This protein binds this small molecule.
Small molecule (SMILES): CC(=O)N[C@H]1[C@H](O[C@H]2[C@H](O)[C@@H](NC(C)=O)CO[C@@H]2CO)O[C@H](CO)[C@@H](O)[C@@H]1O

Binding-site contacts:
Ligand atom C1 contacts residue TRP149 of chain 1.B at 3.6 Å (hydrophobic).
Ligand atom N2 contacts residue ASN243 of chain 1.B at 2.8 Å (h-bond).
Ligand atom C7 contacts residue TRP149 of chain 1.B at 4.0 Å (hydrophobic).
Ligand atom C3 contacts residue TRP149 of chain 1.B at 3.9 Å (hydrophobic).
Ligand atom C1 contacts residue ASN243 of chain 1.B at 1.4 Å.
Ligand atom C7 contacts residue THR150 of chain 1.B at 4.4 Å.
Ligand atom O5 contacts residue ASN243 of chain 1.B at 2.4 Å (h-bond).
Ligand atom N2 contacts residue TRP149 of chain 1.B at 3.4 Å.
Ligand atom C2 contacts residue ASN243 of chain 1.B at 2.4 Å.
Ligand atom O7 contacts residue THR150 of chain 1.B at 3.5 Å.
Ligand atom C7 contacts residue ASN243 of chain 1.B at 3.2 Å.
Ligand atom C8 contacts residue ASN243 of chain 1.B at 4.4 Å.
Ligand atom O3 contacts residue TRP149 of chain 1.B at 4.4 Å.
Ligand atom O7 contacts residue ASN243 of chain 1.B at 3.3 Å (h-bond).
Ligand atom C3 contacts residue ASN243 of chain 1.B at 3.8 Å.
Ligand atom C8 contacts residue TRP149 of chain 1.B at 3.5 Å (hydrophobic).
Ligand atom C5 contacts residue ASN243 of chain 1.B at 3.7 Å.
Ligand atom C2 contacts residue TRP149 of chain 1.B at 4.1 Å (hydrophobic).
Ligand atom C4 contacts residue ASN243 of chain 1.B at 4.2 Å.

Sequence of chain 1.B:
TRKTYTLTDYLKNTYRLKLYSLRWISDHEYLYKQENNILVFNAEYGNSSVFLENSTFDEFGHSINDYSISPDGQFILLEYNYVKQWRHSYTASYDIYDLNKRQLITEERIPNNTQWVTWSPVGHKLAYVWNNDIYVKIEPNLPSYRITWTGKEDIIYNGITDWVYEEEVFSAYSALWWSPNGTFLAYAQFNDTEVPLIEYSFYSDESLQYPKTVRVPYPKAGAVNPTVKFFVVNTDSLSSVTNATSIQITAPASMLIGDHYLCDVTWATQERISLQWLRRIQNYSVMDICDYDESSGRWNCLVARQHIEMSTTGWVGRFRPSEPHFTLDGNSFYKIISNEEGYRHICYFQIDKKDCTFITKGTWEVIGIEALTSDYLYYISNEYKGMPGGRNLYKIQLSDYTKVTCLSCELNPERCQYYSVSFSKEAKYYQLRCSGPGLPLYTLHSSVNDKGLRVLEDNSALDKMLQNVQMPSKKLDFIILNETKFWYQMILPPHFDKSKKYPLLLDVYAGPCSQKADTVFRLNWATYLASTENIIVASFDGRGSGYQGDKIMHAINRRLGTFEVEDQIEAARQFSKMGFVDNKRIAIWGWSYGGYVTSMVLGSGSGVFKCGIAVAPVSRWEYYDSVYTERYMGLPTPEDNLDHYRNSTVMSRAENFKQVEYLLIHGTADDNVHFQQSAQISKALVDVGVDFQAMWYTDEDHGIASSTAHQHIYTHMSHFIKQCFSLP